Sequence of chain 3.F:
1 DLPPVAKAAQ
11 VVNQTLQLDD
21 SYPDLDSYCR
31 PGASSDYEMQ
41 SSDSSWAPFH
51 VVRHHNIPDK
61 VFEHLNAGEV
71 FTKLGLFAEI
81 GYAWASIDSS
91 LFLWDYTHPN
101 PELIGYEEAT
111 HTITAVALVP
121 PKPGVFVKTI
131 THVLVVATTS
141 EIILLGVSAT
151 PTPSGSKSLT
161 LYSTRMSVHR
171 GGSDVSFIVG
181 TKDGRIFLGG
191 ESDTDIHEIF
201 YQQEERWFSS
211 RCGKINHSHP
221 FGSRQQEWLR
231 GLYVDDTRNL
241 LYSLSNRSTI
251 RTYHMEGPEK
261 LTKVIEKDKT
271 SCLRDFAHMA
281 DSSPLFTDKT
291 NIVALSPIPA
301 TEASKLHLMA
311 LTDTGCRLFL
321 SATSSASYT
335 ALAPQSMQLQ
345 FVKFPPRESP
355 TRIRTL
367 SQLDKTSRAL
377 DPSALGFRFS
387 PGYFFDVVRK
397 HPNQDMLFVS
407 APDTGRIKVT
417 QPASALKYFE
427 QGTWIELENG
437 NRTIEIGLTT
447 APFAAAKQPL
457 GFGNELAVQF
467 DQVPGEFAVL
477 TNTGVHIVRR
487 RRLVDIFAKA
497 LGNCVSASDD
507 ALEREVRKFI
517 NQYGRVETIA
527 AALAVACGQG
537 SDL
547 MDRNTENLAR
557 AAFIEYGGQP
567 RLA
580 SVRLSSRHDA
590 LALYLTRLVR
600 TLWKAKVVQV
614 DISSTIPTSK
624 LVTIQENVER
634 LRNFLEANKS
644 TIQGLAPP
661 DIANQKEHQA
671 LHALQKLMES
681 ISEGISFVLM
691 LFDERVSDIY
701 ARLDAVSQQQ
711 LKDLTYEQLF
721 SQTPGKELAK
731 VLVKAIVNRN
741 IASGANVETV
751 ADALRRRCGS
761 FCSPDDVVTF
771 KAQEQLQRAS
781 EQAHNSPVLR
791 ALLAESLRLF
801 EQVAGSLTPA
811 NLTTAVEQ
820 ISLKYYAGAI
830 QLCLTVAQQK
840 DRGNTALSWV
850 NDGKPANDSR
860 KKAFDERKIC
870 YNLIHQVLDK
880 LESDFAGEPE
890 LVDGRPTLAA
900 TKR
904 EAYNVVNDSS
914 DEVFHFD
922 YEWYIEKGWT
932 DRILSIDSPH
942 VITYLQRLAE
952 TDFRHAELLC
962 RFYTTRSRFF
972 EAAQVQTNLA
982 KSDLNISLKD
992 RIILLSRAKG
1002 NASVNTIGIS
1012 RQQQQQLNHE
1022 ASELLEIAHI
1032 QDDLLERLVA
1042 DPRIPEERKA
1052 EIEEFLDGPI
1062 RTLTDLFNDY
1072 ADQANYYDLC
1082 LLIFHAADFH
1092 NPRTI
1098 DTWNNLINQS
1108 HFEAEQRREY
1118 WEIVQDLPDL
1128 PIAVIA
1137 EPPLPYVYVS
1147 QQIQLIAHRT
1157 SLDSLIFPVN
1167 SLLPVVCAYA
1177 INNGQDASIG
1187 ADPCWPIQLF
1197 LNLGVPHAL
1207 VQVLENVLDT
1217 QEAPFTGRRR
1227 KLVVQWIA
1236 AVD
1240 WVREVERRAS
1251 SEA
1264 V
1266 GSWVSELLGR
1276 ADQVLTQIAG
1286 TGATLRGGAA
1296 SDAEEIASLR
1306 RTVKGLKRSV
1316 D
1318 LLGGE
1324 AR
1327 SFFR

The protein below binds the small molecule below.
Small molecule (SMILES): CSCC[C@H](NC(=O)[C@@H]1CCCN1C(=O)[C@H](CC(C)C)NC(=O)[C@H](CC(C)C)NC(=O)[C@H](CCCCN)NC(=O)[C@H](C)NC(=O)[C@H](CCCCN)NC(=O)[C@@H](N)CCCN=C(N)N)C(=O)N[C@@H](CCC(=O)O)C(=O)N[C@@H](CCC(=O)O)C(=O)N[C@@H](C)C(=O)N[C@@H](CC(C)C)C(=O)N[C@@H](CC(C)C)C(=O)N1CCC[C@H]1C=O

Sequence of chain 3.D:
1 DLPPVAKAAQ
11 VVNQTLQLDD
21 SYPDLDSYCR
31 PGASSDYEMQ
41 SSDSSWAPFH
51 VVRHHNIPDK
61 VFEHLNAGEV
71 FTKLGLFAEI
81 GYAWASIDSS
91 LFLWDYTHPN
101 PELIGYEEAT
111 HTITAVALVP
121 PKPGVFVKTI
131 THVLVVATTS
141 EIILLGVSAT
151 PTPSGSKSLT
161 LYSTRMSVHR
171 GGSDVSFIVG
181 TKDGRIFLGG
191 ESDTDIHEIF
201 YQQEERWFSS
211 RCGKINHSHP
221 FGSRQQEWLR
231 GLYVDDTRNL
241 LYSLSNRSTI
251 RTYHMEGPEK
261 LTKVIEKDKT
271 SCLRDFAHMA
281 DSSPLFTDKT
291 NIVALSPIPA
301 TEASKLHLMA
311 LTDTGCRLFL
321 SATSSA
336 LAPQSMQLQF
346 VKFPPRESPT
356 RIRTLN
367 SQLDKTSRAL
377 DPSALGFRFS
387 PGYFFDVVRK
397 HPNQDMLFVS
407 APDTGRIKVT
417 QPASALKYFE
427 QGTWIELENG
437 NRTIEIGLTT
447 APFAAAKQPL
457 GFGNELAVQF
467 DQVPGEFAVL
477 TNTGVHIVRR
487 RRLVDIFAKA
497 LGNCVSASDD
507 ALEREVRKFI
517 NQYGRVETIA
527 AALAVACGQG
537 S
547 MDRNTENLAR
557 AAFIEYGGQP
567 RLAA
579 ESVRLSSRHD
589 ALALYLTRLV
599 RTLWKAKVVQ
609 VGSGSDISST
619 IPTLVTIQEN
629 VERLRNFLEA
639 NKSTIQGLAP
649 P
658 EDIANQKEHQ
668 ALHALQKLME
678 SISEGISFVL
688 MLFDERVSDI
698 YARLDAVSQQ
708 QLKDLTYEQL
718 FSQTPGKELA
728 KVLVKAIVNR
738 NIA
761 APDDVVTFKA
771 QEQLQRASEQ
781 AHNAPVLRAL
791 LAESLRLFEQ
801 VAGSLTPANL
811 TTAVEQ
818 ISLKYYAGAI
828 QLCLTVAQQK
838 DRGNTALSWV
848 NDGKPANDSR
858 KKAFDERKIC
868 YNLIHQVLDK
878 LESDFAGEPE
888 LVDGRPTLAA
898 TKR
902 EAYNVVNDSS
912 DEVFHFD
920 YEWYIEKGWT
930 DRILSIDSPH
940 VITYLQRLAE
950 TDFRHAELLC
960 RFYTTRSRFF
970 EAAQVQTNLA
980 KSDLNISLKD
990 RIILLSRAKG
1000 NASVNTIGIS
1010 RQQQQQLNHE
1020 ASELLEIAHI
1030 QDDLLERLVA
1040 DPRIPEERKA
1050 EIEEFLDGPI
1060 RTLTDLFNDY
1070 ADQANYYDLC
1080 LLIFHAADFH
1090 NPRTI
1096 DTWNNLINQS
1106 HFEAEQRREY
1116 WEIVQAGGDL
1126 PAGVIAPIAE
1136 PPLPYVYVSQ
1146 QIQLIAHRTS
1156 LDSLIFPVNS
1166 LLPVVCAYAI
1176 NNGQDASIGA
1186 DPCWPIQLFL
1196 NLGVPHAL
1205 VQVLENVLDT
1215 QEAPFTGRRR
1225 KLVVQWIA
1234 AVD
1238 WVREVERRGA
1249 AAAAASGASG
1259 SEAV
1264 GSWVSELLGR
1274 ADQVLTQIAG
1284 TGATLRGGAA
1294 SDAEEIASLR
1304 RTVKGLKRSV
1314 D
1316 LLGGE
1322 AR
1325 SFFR

Sequence of chain 3.P:
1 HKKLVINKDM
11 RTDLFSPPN

Binding-site contacts:
Ligand atom O contacts residue LYS8 of chain 3.P at 2.2 Å.
Ligand atom CD contacts residue PHE1066 of chain 3.D at 1.0 Å (hydrophobic).
Ligand atom N contacts residue GLY105 of chain 3.F at 2.8 Å (h-bond).
Ligand atom CB contacts residue ASP1071 of chain 3.D at 2.7 Å.
Ligand atom O contacts residue ASP1071 of chain 3.D at 0.9 Å.
Ligand atom N contacts residue ASP1071 of chain 3.D at 1.4 Å (salt-bridge).
Ligand atom N contacts residue ASP1071 of chain 3.D at 1.7 Å.
Ligand atom C contacts residue ASP1071 of chain 3.D at 2.3 Å.
Ligand atom CA contacts residue ASP1071 of chain 3.D at 2.1 Å.
Ligand atom CA contacts residue LYS8 of chain 3.P at 2.5 Å.
Ligand atom CA contacts residue CYS1079 of chain 3.D at 2.9 Å (hydrophobic).
Ligand atom CG contacts residue TYR1076 of chain 3.D at 2.9 Å (hydrophobic).
Ligand atom CB contacts residue LYS8 of chain 3.P at 2.2 Å.
Ligand atom CE contacts residue ASN1074 of chain 3.D at 1.9 Å.
Ligand atom C contacts residue LYS8 of chain 3.P at 2.9 Å.
Ligand atom CD contacts residue PHE1083 of chain 3.D at 2.5 Å (hydrophobic).
Ligand atom NZ contacts residue ASN1074 of chain 3.D at 1.1 Å (h-bond).
Ligand atom CD contacts residue TYR1076 of chain 3.D at 2.5 Å (hydrophobic).
Ligand atom CA contacts residue ASP1071 of chain 3.D at 2.1 Å.
Ligand atom CB contacts residue ASN1074 of chain 3.D at 2.8 Å.
Ligand atom CD contacts residue ASN1074 of chain 3.D at 2.5 Å.
Ligand atom N contacts residue ASP1071 of chain 3.D at 2.7 Å (salt-bridge).
Ligand atom CG contacts residue CYS1079 of chain 3.D at 2.2 Å (hydrophobic).
Ligand atom NH1 contacts residue CYS1079 of chain 3.D at 2.3 Å (h-bond).
Ligand atom CG contacts residue PHE1066 of chain 3.D at 1.9 Å (hydrophobic).
Ligand atom CA contacts residue ARG11 of chain 3.P at 2.4 Å.
Ligand atom O contacts residue ASP1071 of chain 3.D at 2.6 Å (salt-bridge).
Ligand atom NE contacts residue PHE1066 of chain 3.D at 2.2 Å.
Ligand atom N contacts residue CYS1079 of chain 3.D at 2.6 Å (h-bond).
Ligand atom O contacts residue VAL127 of chain 3.F at 2.5 Å (h-bond).
Ligand atom NH1 contacts residue PHE1083 of chain 3.D at 1.2 Å.
Ligand atom N contacts residue LYS8 of chain 3.P at 2.1 Å (salt-bridge).
Ligand atom C contacts residue ASP1071 of chain 3.D at 0.9 Å.
Ligand atom CB contacts residue PHE1066 of chain 3.D at 2.4 Å (hydrophobic).
Ligand atom NE contacts residue PHE1083 of chain 3.D at 1.8 Å.
Ligand atom NH2 contacts residue PHE1083 of chain 3.D at 0.8 Å.
Ligand atom CB contacts residue ARG11 of chain 3.P at 1.1 Å.
Ligand atom N contacts residue ALA1070 of chain 3.D at 2.1 Å.
Ligand atom CZ contacts residue PHE1083 of chain 3.D at 0.9 Å (hydrophobic).
Ligand atom CG contacts residue ASN1074 of chain 3.D at 1.5 Å.